This protein binds this small molecule.
Small molecule (SMILES): C[C@H](NC(=O)CNC(=O)CNC(=O)[C@@H](N)CCCN=C(N)N)C(=O)N[C@@H](CO)C(=O)N[C@@H](CCC(N)=O)C(=O)N[C@@H](Cc1ccc(O)cc1)C(=O)N[C@@H](CCCN=C(N)N)C(=O)N1CCC[C@H]1C(=O)N[C@@H](CO)C(=O)N[C@@H](CCC(N)=O)C(=O)O

Sequence of chain 1.C:
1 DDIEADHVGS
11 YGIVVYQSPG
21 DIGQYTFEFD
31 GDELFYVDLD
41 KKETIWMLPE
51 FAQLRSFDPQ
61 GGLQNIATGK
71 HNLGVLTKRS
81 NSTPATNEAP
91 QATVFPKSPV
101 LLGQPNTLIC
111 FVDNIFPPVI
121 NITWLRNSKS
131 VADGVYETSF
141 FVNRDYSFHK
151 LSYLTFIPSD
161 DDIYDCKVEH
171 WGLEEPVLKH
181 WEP

Sequence of chain 1.D:
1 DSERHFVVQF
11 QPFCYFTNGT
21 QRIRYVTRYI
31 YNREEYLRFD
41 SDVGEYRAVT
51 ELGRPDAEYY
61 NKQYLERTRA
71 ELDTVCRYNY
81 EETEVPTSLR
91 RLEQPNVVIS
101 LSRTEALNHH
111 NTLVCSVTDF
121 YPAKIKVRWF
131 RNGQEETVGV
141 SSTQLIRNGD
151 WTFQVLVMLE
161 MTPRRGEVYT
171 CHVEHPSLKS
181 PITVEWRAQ

Binding-site contacts:
Ligand atom CD contacts residue ASN65 of chain 1.C at 3.3 Å.
Ligand atom CD contacts residue TYR97 of chain 1.A at 3.1 Å (hydrophobic).
Ligand atom N contacts residue SER56 of chain 1.C at 2.8 Å (h-bond).
Ligand atom N contacts residue TYR60 of chain 1.D at 3.3 Å (h-bond).
Ligand atom CB contacts residue ASP56 of chain 1.D at 3.2 Å.
Ligand atom OG contacts residue ASN72 of chain 1.C at 3.4 Å (h-bond).
Ligand atom CB contacts residue ASN65 of chain 1.C at 3.4 Å.
Ligand atom N contacts residue ASN96 of chain 1.A at 2.8 Å (h-bond).
Ligand atom NH2 contacts residue GLU71 of chain 1.D at 3.3 Å.
Ligand atom CB contacts residue TYR25 of chain 1.C at 3.4 Å (hydrophobic).
Ligand atom O contacts residue TYR78 of chain 1.D at 2.6 Å (h-bond).
Ligand atom O contacts residue HIS71 of chain 1.C at 3.2 Å (h-bond).
Ligand atom N contacts residue TYR29 of chain 1.D at 3.0 Å (h-bond).
Ligand atom N contacts residue ASN72 of chain 1.C at 3.1 Å (h-bond).
Ligand atom OE1 contacts residue ASN65 of chain 1.C at 3.4 Å (h-bond).
Ligand atom O contacts residue TYR64 of chain 1.D at 2.5 Å (h-bond).
Ligand atom O contacts residue ASN79 of chain 1.D at 2.9 Å (h-bond).
Ligand atom O contacts residue ASN72 of chain 1.C at 3.2 Å (h-bond).
Ligand atom O contacts residue THR68 of chain 1.C at 3.3 Å.
Ligand atom CB contacts residue TYR29 of chain 1.D at 3.3 Å (hydrophobic).
Ligand atom CE1 contacts residue TYR29 of chain 1.D at 3.3 Å (hydrophobic).
Ligand atom N contacts residue TYR11 of chain 1.C at 2.9 Å (h-bond).
Ligand atom OE1 contacts residue GLY98 of chain 1.A at 3.4 Å (h-bond).
Ligand atom CA contacts residue GLU71 of chain 1.D at 3.4 Å.
Ligand atom CA contacts residue ASN96 of chain 1.A at 3.2 Å.
Ligand atom CZ contacts residue ASN72 of chain 1.C at 3.3 Å.
Ligand atom N contacts residue ASN79 of chain 1.D at 2.9 Å (h-bond).
Ligand atom N contacts residue GLU71 of chain 1.D at 2.8 Å (salt-bridge).
Ligand atom OG contacts residue VAL75 of chain 1.C at 3.3 Å.
Ligand atom CD1 contacts residue PHE10 of chain 1.D at 3.2 Å (hydrophobic).
Ligand atom NE2 contacts residue GLY96 of chain 1.B at 3.3 Å (h-bond).
Ligand atom CD1 contacts residue TYR29 of chain 1.D at 3.4 Å (hydrophobic).
Ligand atom CB contacts residue TYR25 of chain 1.D at 3.1 Å (hydrophobic).
Ligand atom CG contacts residue TYR29 of chain 1.D at 3.2 Å (hydrophobic).
Ligand atom O contacts residue TYR97 of chain 1.A at 3.2 Å.
Ligand atom O contacts residue TYR60 of chain 1.D at 2.7 Å (h-bond).
Ligand atom CE1 contacts residue ASN72 of chain 1.C at 3.1 Å.
Ligand atom NE2 contacts residue ASN65 of chain 1.C at 3.3 Å (h-bond).
Ligand atom N contacts residue ASN65 of chain 1.C at 2.8 Å (h-bond).
Ligand atom OG contacts residue TYR25 of chain 1.D at 2.8 Å (h-bond).

Sequence of chain 1.A:
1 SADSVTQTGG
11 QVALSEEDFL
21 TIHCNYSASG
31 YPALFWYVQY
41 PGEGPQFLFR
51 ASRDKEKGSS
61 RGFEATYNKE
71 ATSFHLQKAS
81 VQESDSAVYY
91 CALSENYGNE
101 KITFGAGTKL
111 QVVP

Sequence of chain 1.B:
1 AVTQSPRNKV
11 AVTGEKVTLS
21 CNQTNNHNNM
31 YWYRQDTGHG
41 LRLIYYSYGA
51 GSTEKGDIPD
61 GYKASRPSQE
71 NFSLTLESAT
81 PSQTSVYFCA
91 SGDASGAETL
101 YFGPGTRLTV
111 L